The small molecule below binds the protein below.
Small molecule (SMILES): O=C(N[C@H](CO)[C@H](O)c1ccc([N+](=O)[O-])cc1)C(Cl)Cl

Sequence of chain 1.J:
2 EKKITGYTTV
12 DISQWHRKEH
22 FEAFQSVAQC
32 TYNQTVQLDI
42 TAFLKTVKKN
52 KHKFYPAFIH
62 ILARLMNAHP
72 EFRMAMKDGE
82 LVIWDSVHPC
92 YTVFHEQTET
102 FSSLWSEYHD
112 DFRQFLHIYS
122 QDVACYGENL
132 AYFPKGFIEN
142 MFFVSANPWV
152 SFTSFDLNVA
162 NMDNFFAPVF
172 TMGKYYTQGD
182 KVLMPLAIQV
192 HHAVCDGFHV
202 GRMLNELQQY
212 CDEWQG

Sequence of chain 1.L:
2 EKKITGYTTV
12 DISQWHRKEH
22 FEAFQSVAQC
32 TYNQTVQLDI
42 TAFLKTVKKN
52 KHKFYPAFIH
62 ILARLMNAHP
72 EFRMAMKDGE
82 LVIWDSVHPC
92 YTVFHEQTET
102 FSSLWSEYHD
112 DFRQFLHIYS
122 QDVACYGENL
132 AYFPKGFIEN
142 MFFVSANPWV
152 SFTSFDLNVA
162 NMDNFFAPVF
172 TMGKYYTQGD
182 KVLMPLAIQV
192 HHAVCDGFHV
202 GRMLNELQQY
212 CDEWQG

Binding-site contacts:
Ligand atom O2 contacts residue PHE25 of chain 1.J at 3.3 Å.
Ligand atom CL1 contacts residue THR93 of chain 1.L at 3.9 Å.
Ligand atom C8 contacts residue LEU158 of chain 1.L at 3.9 Å (hydrophobic).
Ligand atom C6 contacts residue LEU158 of chain 1.L at 4.1 Å (hydrophobic).
Ligand atom O2 contacts residue PHE102 of chain 1.L at 3.6 Å.
Ligand atom O4 contacts residue SER146 of chain 1.L at 3.6 Å (h-bond).
Ligand atom N2 contacts residue PHE102 of chain 1.L at 3.9 Å.
Ligand atom C10 contacts residue VAL170 of chain 1.L at 4.1 Å (hydrophobic).
Ligand atom N9 contacts residue PHE166 of chain 1.L at 3.9 Å.
Ligand atom O5 contacts residue SER146 of chain 1.L at 3.2 Å.
Ligand atom O9B contacts residue VAL160 of chain 1.L at 3.3 Å.
Ligand atom CL1 contacts residue SER104 of chain 1.L at 3.4 Å.
Ligand atom CL2 contacts residue PHE134 of chain 1.L at 3.4 Å.
Ligand atom C1 contacts residue TYR133 of chain 1.L at 3.9 Å (hydrophobic).
Ligand atom C4 contacts residue SER146 of chain 1.L at 3.4 Å.
Ligand atom C8 contacts residue PHE25 of chain 1.J at 4.1 Å (hydrophobic).
Ligand atom C1 contacts residue PHE102 of chain 1.L at 4.2 Å (hydrophobic).
Ligand atom CL1 contacts residue PHE144 of chain 1.L at 3.7 Å.
Ligand atom O9A contacts residue PHE166 of chain 1.L at 3.4 Å.
Ligand atom C7 contacts residue PHE25 of chain 1.J at 4.2 Å (hydrophobic).
Ligand atom O4 contacts residue HIS193 of chain 1.J at 2.8 Å (h-bond).
Ligand atom C1 contacts residue SER104 of chain 1.L at 2.9 Å.
Ligand atom C9 contacts residue LEU158 of chain 1.L at 4.0 Å (hydrophobic).
Ligand atom CL2 contacts residue PHE144 of chain 1.L at 4.1 Å.
Ligand atom C4 contacts residue PHE102 of chain 1.L at 4.1 Å (hydrophobic).
Ligand atom C2 contacts residue SER104 of chain 1.L at 3.9 Å.
Ligand atom O9B contacts residue ALA29 of chain 1.J at 4.0 Å.
Ligand atom C8 contacts residue CYS31 of chain 1.J at 3.9 Å (hydrophobic).
Ligand atom C3 contacts residue HIS193 of chain 1.J at 3.7 Å.
Ligand atom C2 contacts residue PHE102 of chain 1.L at 3.7 Å (hydrophobic).
Ligand atom C7 contacts residue CYS31 of chain 1.J at 4.1 Å (hydrophobic).
Ligand atom C7 contacts residue LEU158 of chain 1.L at 3.9 Å (hydrophobic).
Ligand atom O5 contacts residue VAL170 of chain 1.L at 4.0 Å.
Ligand atom O2 contacts residue TYR133 of chain 1.L at 2.6 Å (h-bond).
Ligand atom CL2 contacts residue SER104 of chain 1.L at 3.9 Å.
Ligand atom C4 contacts residue HIS193 of chain 1.J at 3.4 Å.
Ligand atom C2 contacts residue TYR133 of chain 1.L at 3.6 Å (hydrophobic).
Ligand atom C11 contacts residue VAL170 of chain 1.L at 4.1 Å (hydrophobic).
Ligand atom N2 contacts residue THR93 of chain 1.L at 4.0 Å.
Ligand atom CL2 contacts residue TYR133 of chain 1.L at 3.4 Å.